Sequence of chain 1.F:
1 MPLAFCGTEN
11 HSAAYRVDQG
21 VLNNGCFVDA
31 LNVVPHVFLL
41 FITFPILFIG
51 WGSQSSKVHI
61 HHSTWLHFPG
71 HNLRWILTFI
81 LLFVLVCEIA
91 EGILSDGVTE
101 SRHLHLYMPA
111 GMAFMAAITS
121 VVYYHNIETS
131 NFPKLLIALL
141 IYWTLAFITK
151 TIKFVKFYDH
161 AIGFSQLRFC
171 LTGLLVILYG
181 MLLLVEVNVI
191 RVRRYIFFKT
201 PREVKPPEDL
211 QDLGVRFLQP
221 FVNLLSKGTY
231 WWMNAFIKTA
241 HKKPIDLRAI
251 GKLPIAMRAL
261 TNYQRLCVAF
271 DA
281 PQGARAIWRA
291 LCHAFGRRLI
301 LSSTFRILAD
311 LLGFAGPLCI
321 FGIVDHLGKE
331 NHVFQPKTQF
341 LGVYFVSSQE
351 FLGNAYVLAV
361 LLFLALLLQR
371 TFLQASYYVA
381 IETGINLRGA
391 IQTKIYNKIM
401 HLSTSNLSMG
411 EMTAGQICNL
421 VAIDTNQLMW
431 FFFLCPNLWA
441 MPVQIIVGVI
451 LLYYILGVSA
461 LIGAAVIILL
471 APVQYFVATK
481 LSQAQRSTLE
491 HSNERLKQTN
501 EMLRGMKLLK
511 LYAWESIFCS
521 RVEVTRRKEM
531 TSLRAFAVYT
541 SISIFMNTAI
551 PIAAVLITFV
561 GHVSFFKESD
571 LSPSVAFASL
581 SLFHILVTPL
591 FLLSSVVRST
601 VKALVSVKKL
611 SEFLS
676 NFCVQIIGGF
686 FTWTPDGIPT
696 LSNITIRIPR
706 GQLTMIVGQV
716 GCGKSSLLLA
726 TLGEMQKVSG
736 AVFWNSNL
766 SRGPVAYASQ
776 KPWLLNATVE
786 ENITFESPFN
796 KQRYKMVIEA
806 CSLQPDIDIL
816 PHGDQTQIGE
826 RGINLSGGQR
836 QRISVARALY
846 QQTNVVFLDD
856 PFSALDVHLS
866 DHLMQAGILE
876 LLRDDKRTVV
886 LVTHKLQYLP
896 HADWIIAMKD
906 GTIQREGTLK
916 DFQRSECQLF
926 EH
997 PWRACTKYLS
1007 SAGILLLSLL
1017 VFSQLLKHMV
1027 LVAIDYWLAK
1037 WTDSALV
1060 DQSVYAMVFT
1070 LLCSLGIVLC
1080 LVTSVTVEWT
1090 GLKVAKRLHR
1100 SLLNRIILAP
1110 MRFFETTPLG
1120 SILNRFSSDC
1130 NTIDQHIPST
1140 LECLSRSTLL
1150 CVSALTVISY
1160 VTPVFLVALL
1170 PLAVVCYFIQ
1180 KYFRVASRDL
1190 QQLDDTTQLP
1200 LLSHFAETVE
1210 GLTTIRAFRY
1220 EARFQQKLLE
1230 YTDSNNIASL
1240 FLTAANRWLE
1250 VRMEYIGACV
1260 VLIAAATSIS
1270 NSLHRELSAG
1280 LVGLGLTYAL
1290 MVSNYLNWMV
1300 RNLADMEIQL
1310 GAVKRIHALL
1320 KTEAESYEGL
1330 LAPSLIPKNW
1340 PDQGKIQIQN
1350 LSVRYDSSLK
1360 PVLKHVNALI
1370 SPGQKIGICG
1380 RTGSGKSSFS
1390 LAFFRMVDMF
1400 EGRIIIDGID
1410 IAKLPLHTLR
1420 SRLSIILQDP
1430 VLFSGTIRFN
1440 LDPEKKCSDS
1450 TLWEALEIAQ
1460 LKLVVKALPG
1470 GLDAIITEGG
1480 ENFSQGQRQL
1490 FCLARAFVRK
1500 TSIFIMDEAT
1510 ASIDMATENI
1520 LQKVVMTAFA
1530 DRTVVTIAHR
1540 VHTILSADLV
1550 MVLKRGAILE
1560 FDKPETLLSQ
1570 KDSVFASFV

Binding-site contacts:
Ligand atom O6 contacts residue GLN339 of chain 1.F at 3.8 Å.
Ligand atom C6 contacts residue ASN10 of chain 1.F at 4.5 Å.
Ligand atom C3 contacts residue ASN10 of chain 1.F at 3.7 Å.
Ligand atom N2 contacts residue ASN10 of chain 1.F at 3.2 Å (h-bond).
Ligand atom O5 contacts residue ASN10 of chain 1.F at 2.4 Å (h-bond).
Ligand atom O3 contacts residue ASN10 of chain 1.F at 4.0 Å.
Ligand atom O7 contacts residue ASN10 of chain 1.F at 3.1 Å (h-bond).
Ligand atom C2 contacts residue ASN10 of chain 1.F at 2.5 Å.
Ligand atom C5 contacts residue ASN10 of chain 1.F at 3.6 Å.
Ligand atom C7 contacts residue ASN10 of chain 1.F at 3.5 Å.
Ligand atom C4 contacts residue ASN10 of chain 1.F at 4.2 Å.
Ligand atom C1 contacts residue ASN10 of chain 1.F at 1.4 Å.

This protein binds this small molecule.
Small molecule (SMILES): CC(=O)N[C@@H]1[C@@H](O)[C@H](O)[C@@H](CO)O[C@H]1O